The small molecule below binds the protein below.
Small molecule (SMILES): CC(=O)N[C@@H]1[C@@H](O)[C@H](O)[C@@H](CO)O[C@H]1O

Sequence of chain 1.B:
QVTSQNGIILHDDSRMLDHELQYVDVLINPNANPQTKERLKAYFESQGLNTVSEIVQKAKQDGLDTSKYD

Binding-site contacts:
Ligand atom C5 contacts residue ASN355 of chain 1.A at 3.7 Å.
Ligand atom O5 contacts residue ASN355 of chain 1.A at 2.3 Å (h-bond).
Ligand atom O5 contacts residue ASN358 of chain 1.A at 3.5 Å (h-bond).
Ligand atom C4 contacts residue ASN355 of chain 1.A at 4.5 Å.
Ligand atom C6 contacts residue LEU360 of chain 1.A at 4.4 Å (hydrophobic).
Ligand atom C8 contacts residue HIS51 of chain 1.B at 4.4 Å.
Ligand atom C2 contacts residue GLN367 of chain 1.A at 3.7 Å.
Ligand atom O7 contacts residue ALA364 of chain 1.A at 3.3 Å.
Ligand atom C7 contacts residue ALA364 of chain 1.A at 4.4 Å (hydrophobic).
Ligand atom C8 contacts residue SER357 of chain 1.A at 3.9 Å.
Ligand atom C6 contacts residue ASN358 of chain 1.A at 3.6 Å.
Ligand atom C8 contacts residue GLN367 of chain 1.A at 3.9 Å.
Ligand atom N2 contacts residue ASN355 of chain 1.A at 3.6 Å (h-bond).
Ligand atom C1 contacts residue ASN358 of chain 1.A at 4.0 Å.
Ligand atom O3 contacts residue GLN367 of chain 1.A at 3.4 Å (h-bond).
Ligand atom C6 contacts residue LEU362 of chain 1.A at 4.2 Å (hydrophobic).
Ligand atom O5 contacts residue LEU362 of chain 1.A at 3.9 Å.
Ligand atom C3 contacts residue GLN367 of chain 1.A at 4.2 Å.
Ligand atom C2 contacts residue ASN355 of chain 1.A at 3.0 Å.
Ligand atom O6 contacts residue LEU362 of chain 1.A at 3.8 Å.
Ligand atom C7 contacts residue ASN355 of chain 1.A at 3.3 Å.
Ligand atom O7 contacts residue GLN367 of chain 1.A at 3.6 Å (h-bond).
Ligand atom C2 contacts residue VAL365 of chain 1.A at 4.4 Å (hydrophobic).
Ligand atom C8 contacts residue TYR55 of chain 1.B at 4.2 Å (hydrophobic).
Ligand atom C1 contacts residue ASN355 of chain 1.A at 1.8 Å.
Ligand atom O7 contacts residue ASN355 of chain 1.A at 3.0 Å (h-bond).
Ligand atom C7 contacts residue VAL365 of chain 1.A at 4.2 Å (hydrophobic).
Ligand atom C8 contacts residue ASN355 of chain 1.A at 3.4 Å.
Ligand atom N2 contacts residue GLN367 of chain 1.A at 2.8 Å (h-bond).
Ligand atom C5 contacts residue ASN358 of chain 1.A at 3.5 Å.
Ligand atom O7 contacts residue VAL365 of chain 1.A at 3.2 Å (h-bond).
Ligand atom C7 contacts residue GLN367 of chain 1.A at 3.2 Å.
Ligand atom C3 contacts residue ASN355 of chain 1.A at 4.2 Å.

Sequence of chain 1.A:
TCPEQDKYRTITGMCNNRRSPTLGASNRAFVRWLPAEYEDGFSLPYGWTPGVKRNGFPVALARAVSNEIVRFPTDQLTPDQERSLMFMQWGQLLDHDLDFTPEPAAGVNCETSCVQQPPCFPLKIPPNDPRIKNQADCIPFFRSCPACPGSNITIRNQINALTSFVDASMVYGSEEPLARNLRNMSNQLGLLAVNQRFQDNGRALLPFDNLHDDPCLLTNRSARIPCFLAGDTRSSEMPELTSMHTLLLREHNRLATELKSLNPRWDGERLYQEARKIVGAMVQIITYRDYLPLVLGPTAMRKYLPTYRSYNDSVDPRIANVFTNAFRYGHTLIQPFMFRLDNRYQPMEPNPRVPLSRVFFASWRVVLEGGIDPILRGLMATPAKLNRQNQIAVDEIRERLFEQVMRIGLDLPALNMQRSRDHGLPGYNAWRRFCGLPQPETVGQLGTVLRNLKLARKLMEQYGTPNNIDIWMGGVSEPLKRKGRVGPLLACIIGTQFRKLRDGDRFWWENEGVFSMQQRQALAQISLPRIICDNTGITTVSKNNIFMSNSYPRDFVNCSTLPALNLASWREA